This protein binds this small molecule.
Small molecule (SMILES): CC(=O)N[C@@H]1[C@@H](O[C@@H]2O[C@H](CO)[C@H](O)[C@H](O)[C@H]2O)[C@@H](O)[C@@H](CO)O[C@H]1O

Binding-site contacts:
Ligand atom C5 contacts residue TRP231 of chain 2.B at 3.6 Å (hydrophobic).
Ligand atom O6 contacts residue PRO25 of chain 2.B at 3.4 Å.
Ligand atom O4 contacts residue LEU24 of chain 2.B at 3.6 Å.
Ligand atom O7 contacts residue ALA58 of chain 2.B at 3.9 Å.
Ligand atom O2 contacts residue GLY288 of chain 2.B at 3.2 Å.
Ligand atom C1 contacts residue TRP252 of chain 2.B at 3.9 Å (hydrophobic).
Ligand atom O1 contacts residue GLU177 of chain 2.B at 2.6 Å (salt-bridge).
Ligand atom C1 contacts residue ARG23 of chain 2.B at 3.9 Å.
Ligand atom C3 contacts residue GLY289 of chain 2.B at 3.8 Å.
Ligand atom C2 contacts residue ARG23 of chain 2.B at 3.8 Å.
Ligand atom C4 contacts residue LEU323 of chain 2.B at 3.7 Å (hydrophobic).
Ligand atom O4 contacts residue ALA58 of chain 2.B at 3.3 Å.
Ligand atom C6 contacts residue PRO25 of chain 2.B at 3.6 Å (hydrophobic).
Ligand atom O3 contacts residue GLY289 of chain 2.B at 3.1 Å.
Ligand atom N2 contacts residue ASN180 of chain 2.B at 3.9 Å.
Ligand atom O3 contacts residue SER290 of chain 2.B at 2.8 Å (h-bond).
Ligand atom C4 contacts residue ASP128 of chain 2.B at 3.5 Å.
Ligand atom O2 contacts residue GLY289 of chain 2.B at 3.0 Å (h-bond).
Ligand atom C2 contacts residue GLY289 of chain 2.B at 4.0 Å.
Ligand atom O2 contacts residue SER290 of chain 2.B at 3.7 Å.
Ligand atom C6 contacts residue TRP231 of chain 2.B at 3.6 Å (hydrophobic).
Ligand atom O5 contacts residue TRP231 of chain 2.B at 3.6 Å.
Ligand atom O6 contacts residue LEU256 of chain 2.B at 3.6 Å.
Ligand atom O4 contacts residue LEU323 of chain 2.B at 4.0 Å.
Ligand atom O7 contacts residue ARG23 of chain 2.B at 3.1 Å (salt-bridge).
Ligand atom O4 contacts residue GLN79 of chain 2.B at 3.1 Å (h-bond).
Ligand atom C5 contacts residue TRP252 of chain 2.B at 3.9 Å (hydrophobic).
Ligand atom C3 contacts residue TRP252 of chain 2.B at 3.5 Å (hydrophobic).
Ligand atom O3 contacts residue ARG23 of chain 2.B at 3.1 Å (salt-bridge).
Ligand atom C3 contacts residue SER290 of chain 2.B at 3.7 Å.
Ligand atom C2 contacts residue SER290 of chain 2.B at 3.6 Å.
Ligand atom C8 contacts residue GLY288 of chain 2.B at 3.7 Å.
Ligand atom O1 contacts residue ASN180 of chain 2.B at 3.5 Å (h-bond).
Ligand atom C2 contacts residue ALA58 of chain 2.B at 3.8 Å (hydrophobic).
Ligand atom C3 contacts residue ASP128 of chain 2.B at 3.3 Å.
Ligand atom C1 contacts residue GLU177 of chain 2.B at 3.3 Å.
Ligand atom C8 contacts residue ASN180 of chain 2.B at 3.5 Å.
Ligand atom O5 contacts residue GLU177 of chain 2.B at 3.9 Å.
Ligand atom O6 contacts residue TRP231 of chain 2.B at 3.5 Å.
Ligand atom O3 contacts residue ASP128 of chain 2.B at 2.7 Å (salt-bridge).

Sequence of chain 2.B:
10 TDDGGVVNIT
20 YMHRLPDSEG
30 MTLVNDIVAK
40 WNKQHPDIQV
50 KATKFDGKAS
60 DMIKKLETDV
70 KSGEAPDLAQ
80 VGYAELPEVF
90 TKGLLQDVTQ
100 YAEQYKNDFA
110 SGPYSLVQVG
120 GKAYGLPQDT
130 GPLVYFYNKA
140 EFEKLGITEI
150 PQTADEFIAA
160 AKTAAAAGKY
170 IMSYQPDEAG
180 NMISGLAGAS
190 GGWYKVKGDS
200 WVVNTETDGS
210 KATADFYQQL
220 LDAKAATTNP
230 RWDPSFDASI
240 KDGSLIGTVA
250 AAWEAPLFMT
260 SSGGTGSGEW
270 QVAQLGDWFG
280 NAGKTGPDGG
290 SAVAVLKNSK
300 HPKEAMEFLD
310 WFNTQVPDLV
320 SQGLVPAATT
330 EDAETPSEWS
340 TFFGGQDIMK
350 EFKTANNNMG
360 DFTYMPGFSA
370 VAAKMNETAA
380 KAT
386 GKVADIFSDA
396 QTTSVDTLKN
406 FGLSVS